Binding-site contacts:
Ligand atom O1D contacts residue SER107 of chain 5.A at 3.2 Å.
Ligand atom O1A contacts residue PHE186 of chain 5.A at 2.9 Å.
Ligand atom CL1 contacts residue VAL188 of chain 5.A at 3.5 Å.
Ligand atom C2D contacts residue SER107 of chain 5.A at 3.8 Å.
Ligand atom C5 contacts residue LEU106 of chain 5.A at 3.5 Å (hydrophobic).
Ligand atom N2 contacts residue MET221 of chain 5.A at 3.5 Å (h-bond).
Ligand atom N3A contacts residue ALA24 of chain 5.C at 3.6 Å.
Ligand atom N3A contacts residue PRO174 of chain 5.A at 3.6 Å (h-bond).
Ligand atom C3C contacts residue ILE104 of chain 5.A at 3.6 Å (hydrophobic).
Ligand atom C6B contacts residue VAL188 of chain 5.A at 3.8 Å (hydrophobic).
Ligand atom O1 contacts residue MET221 of chain 5.A at 3.1 Å (h-bond).
Ligand atom C3B contacts residue PHE186 of chain 5.A at 3.7 Å (hydrophobic).
Ligand atom C1B contacts residue TYR152 of chain 5.A at 3.8 Å (hydrophobic).
Ligand atom C4 contacts residue LEU106 of chain 5.A at 2.5 Å (hydrophobic).
Ligand atom N2 contacts residue ASN219 of chain 5.A at 3.4 Å (h-bond).
Ligand atom CL2 contacts residue ILE104 of chain 5.A at 3.1 Å.
Ligand atom C31 contacts residue ASN219 of chain 5.A at 3.8 Å.
Ligand atom C6B contacts residue TYR152 of chain 5.A at 3.8 Å (hydrophobic).
Ligand atom C4B contacts residue PHE186 of chain 5.A at 3.4 Å (hydrophobic).
Ligand atom C5C contacts residue VAL188 of chain 5.A at 2.9 Å (hydrophobic).
Ligand atom C4C contacts residue TYR128 of chain 5.A at 3.5 Å (hydrophobic).
Ligand atom C4A contacts residue PRO174 of chain 5.A at 3.3 Å (hydrophobic).
Ligand atom C2B contacts residue MET224 of chain 5.A at 3.6 Å (hydrophobic).
Ligand atom C5A contacts residue VAL176 of chain 5.A at 3.2 Å (hydrophobic).
Ligand atom C3 contacts residue LEU106 of chain 5.A at 3.4 Å (hydrophobic).
Ligand atom C3B contacts residue MET224 of chain 5.A at 3.4 Å (hydrophobic).
Ligand atom C5B contacts residue TYR152 of chain 5.A at 3.8 Å (hydrophobic).
Ligand atom C5A contacts residue PHE186 of chain 5.A at 3.5 Å (hydrophobic).
Ligand atom C1C contacts residue TYR128 of chain 5.A at 3.5 Å (hydrophobic).
Ligand atom C3D contacts residue LEU116 of chain 5.A at 3.6 Å (hydrophobic).
Ligand atom CL2 contacts residue MET224 of chain 5.A at 2.9 Å.
Ligand atom CL1 contacts residue LEU25 of chain 5.C at 3.5 Å.
Ligand atom C2A contacts residue PHE186 of chain 5.A at 3.3 Å (hydrophobic).
Ligand atom C4A contacts residue SER175 of chain 5.A at 3.8 Å.
Ligand atom C4A contacts residue VAL176 of chain 5.A at 3.7 Å (hydrophobic).
Ligand atom C31 contacts residue LEU106 of chain 5.A at 3.8 Å (hydrophobic).
Ligand atom O1A contacts residue ALA150 of chain 5.A at 3.8 Å.
Ligand atom C1B contacts residue VAL188 of chain 5.A at 3.8 Å (hydrophobic).
Ligand atom C5A contacts residue ALA150 of chain 5.A at 3.2 Å (hydrophobic).
Ligand atom O1B contacts residue TYR152 of chain 5.A at 3.8 Å.

Sequence of chain 1.C:
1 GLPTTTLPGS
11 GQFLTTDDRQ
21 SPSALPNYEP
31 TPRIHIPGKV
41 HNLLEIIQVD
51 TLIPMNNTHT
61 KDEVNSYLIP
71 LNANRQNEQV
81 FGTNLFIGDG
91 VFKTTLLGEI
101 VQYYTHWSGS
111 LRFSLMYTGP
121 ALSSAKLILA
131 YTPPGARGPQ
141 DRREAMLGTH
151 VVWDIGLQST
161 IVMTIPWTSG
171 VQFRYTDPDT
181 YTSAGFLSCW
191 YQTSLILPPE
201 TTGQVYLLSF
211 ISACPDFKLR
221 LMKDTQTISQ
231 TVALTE

Sequence of chain 5.C:
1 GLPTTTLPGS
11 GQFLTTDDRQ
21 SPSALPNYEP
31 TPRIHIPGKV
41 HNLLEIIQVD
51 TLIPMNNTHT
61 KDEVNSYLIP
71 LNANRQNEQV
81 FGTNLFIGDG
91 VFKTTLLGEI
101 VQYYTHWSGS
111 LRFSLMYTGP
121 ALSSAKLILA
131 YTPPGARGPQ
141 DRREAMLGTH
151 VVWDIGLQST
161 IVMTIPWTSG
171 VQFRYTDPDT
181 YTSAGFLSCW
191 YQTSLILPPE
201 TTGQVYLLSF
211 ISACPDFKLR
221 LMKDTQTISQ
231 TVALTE

The small molecule below binds the protein below.
Small molecule (SMILES): OCCOCOCc1cc(CCCCCOc2c(Cl)cc(C3=NCCO3)cc2Cl)on1

Sequence of chain 5.A:
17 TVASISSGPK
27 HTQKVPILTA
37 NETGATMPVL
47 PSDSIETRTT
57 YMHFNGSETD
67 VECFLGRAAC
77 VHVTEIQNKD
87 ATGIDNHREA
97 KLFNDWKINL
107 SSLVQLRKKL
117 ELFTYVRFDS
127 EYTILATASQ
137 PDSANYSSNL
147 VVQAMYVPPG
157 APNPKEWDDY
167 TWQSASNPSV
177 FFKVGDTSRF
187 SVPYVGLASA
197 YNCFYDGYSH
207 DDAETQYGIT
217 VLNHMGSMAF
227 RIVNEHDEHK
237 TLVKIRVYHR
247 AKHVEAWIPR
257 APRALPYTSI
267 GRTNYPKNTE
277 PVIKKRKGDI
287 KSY